The small molecule below binds the protein below.
Small molecule (SMILES): O=C1O[C@H](CO)[C@@H](O)[C@H](O[C@H]2O[C@H](CO)[C@@H](O)[C@H](O)[C@@H]2O)[C@@H]1O

Binding-site contacts:
Ligand atom O2 contacts residue ASP59 of chain 2.A at 2.5 Å (salt-bridge).
Ligand atom C6 contacts residue ASN61 of chain 2.A at 4.0 Å.
Ligand atom C1 contacts residue ASP59 of chain 2.A at 4.3 Å.
Ligand atom C4 contacts residue ASN61 of chain 2.A at 4.1 Å.
Ligand atom C4 contacts residue ASP59 of chain 2.A at 4.4 Å.
Ligand atom O6 contacts residue ASN61 of chain 2.A at 4.3 Å.
Ligand atom C5 contacts residue ASN61 of chain 2.A at 3.9 Å.
Ligand atom C6 contacts residue VAL63 of chain 2.A at 4.5 Å (hydrophobic).
Ligand atom C2 contacts residue ASP59 of chain 2.A at 3.4 Å.
Ligand atom C1 contacts residue GLN57 of chain 2.A at 4.3 Å.
Ligand atom O5 contacts residue ASN61 of chain 2.A at 3.0 Å (h-bond).
Ligand atom C6 contacts residue ASP59 of chain 2.A at 4.1 Å.
Ligand atom O4 contacts residue ASP59 of chain 2.A at 4.0 Å.
Ligand atom O3 contacts residue GLN57 of chain 2.A at 3.2 Å (h-bond).
Ligand atom O6 contacts residue ASP59 of chain 2.A at 4.3 Å.
Ligand atom O4 contacts residue PRO71 of chain 2.A at 3.6 Å.
Ligand atom C2 contacts residue ASN61 of chain 2.A at 4.0 Å.
Ligand atom C2 contacts residue TYR65 of chain 2.A at 3.9 Å (hydrophobic).
Ligand atom O4 contacts residue TYR65 of chain 2.A at 2.8 Å (h-bond).
Ligand atom C6 contacts residue PRO71 of chain 2.A at 4.0 Å (hydrophobic).
Ligand atom C1 contacts residue ASN61 of chain 2.A at 3.5 Å.
Ligand atom C4 contacts residue GLN57 of chain 2.A at 4.3 Å.
Ligand atom C3 contacts residue ASP59 of chain 2.A at 4.5 Å.
Ligand atom C3 contacts residue GLN57 of chain 2.A at 3.7 Å.
Ligand atom C2 contacts residue GLN57 of chain 2.A at 4.0 Å.
Ligand atom O3 contacts residue TYR65 of chain 2.A at 3.5 Å (h-bond).
Ligand atom O2 contacts residue GLN57 of chain 2.A at 3.0 Å (h-bond).
Ligand atom O6 contacts residue ALA74 of chain 2.A at 4.0 Å.
Ligand atom C4 contacts residue TYR65 of chain 2.A at 3.6 Å (hydrophobic).
Ligand atom O3 contacts residue ASP59 of chain 2.A at 4.3 Å.
Ligand atom C4 contacts residue VAL63 of chain 2.A at 4.4 Å (hydrophobic).
Ligand atom C3 contacts residue TYR65 of chain 2.A at 4.2 Å (hydrophobic).
Ligand atom C6 contacts residue ALA74 of chain 2.A at 4.2 Å (hydrophobic).
Ligand atom C5 contacts residue ASP59 of chain 2.A at 3.7 Å.
Ligand atom C1 contacts residue TYR65 of chain 2.A at 4.0 Å (hydrophobic).
Ligand atom O2 contacts residue ASN61 of chain 2.A at 3.3 Å (h-bond).

Sequence of chain 2.A:
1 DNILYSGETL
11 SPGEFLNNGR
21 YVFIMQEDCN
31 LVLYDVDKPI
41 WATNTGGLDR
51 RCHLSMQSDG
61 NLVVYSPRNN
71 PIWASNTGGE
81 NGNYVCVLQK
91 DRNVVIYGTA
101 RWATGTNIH